Sequence of chain 1.B:
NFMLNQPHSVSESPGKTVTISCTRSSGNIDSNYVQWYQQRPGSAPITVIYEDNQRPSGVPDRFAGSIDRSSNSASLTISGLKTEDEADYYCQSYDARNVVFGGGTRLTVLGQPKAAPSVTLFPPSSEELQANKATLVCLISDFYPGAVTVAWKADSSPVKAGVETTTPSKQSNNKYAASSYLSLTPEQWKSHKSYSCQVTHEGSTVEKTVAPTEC

Binding-site contacts:
Ligand atom O4 contacts residue THR47 of chain 1.B at 2.9 Å (h-bond).
Ligand atom O2 contacts residue PHE101 of chain 1.A at 2.8 Å (h-bond).
Ligand atom C23 contacts residue PRO45 of chain 1.B at 3.2 Å (hydrophobic).
Ligand atom N3 contacts residue ARG97 of chain 1.A at 2.9 Å (salt-bridge).
Ligand atom N4 contacts residue TYR50 of chain 1.B at 3.6 Å.
Ligand atom O4 contacts residue ILE46 of chain 1.B at 3.5 Å.
Ligand atom C8 contacts residue PRO45 of chain 1.B at 3.5 Å (hydrophobic).
Ligand atom O1 contacts residue THR47 of chain 1.B at 3.3 Å (h-bond).
Ligand atom C3 contacts residue TYR90 of chain 1.A at 3.5 Å (hydrophobic).
Ligand atom C10 contacts residue PRO45 of chain 1.B at 3.2 Å (hydrophobic).
Ligand atom O contacts residue THR47 of chain 1.B at 3.5 Å (h-bond).
Ligand atom O2 contacts residue VAL100 of chain 1.A at 3.6 Å.
Ligand atom C9 contacts residue ILE46 of chain 1.B at 3.6 Å (hydrophobic).
Ligand atom C19 contacts residue ARG97 of chain 1.A at 3.1 Å.
Ligand atom C15 contacts residue THR47 of chain 1.B at 3.5 Å.
Ligand atom C5 contacts residue PHE101 of chain 1.A at 3.6 Å (hydrophobic).
Ligand atom C9 contacts residue PHE101 of chain 1.A at 3.7 Å (hydrophobic).
Ligand atom C9 contacts residue THR47 of chain 1.B at 3.6 Å.
Ligand atom O contacts residue PRO45 of chain 1.B at 3.5 Å (h-bond).
Ligand atom C6 contacts residue TYR90 of chain 1.A at 3.6 Å (hydrophobic).
Ligand atom C20 contacts residue VAL99 of chain 1.A at 3.7 Å (hydrophobic).
Ligand atom C8 contacts residue PHE101 of chain 1.A at 3.4 Å (hydrophobic).
Ligand atom N4 contacts residue VAL99 of chain 1.A at 3.6 Å.
Ligand atom C7 contacts residue PHE101 of chain 1.A at 3.4 Å (hydrophobic).
Ligand atom C contacts residue TYR37 of chain 1.B at 3.4 Å (hydrophobic).
Ligand atom C1 contacts residue PHE101 of chain 1.B at 3.7 Å (hydrophobic).
Ligand atom O contacts residue PHE101 of chain 1.A at 3.4 Å.
Ligand atom C18 contacts residue ARG97 of chain 1.A at 3.7 Å.
Ligand atom C5 contacts residue TYR90 of chain 1.A at 3.6 Å (hydrophobic).
Ligand atom C19 contacts residue TYR50 of chain 1.B at 3.5 Å (hydrophobic).
Ligand atom C9 contacts residue PRO45 of chain 1.B at 3.4 Å (hydrophobic).
Ligand atom N contacts residue PHE101 of chain 1.A at 3.8 Å.
Ligand atom C24 contacts residue GLY102 of chain 1.A at 3.6 Å.
Ligand atom C4 contacts residue PHE101 of chain 1.A at 3.5 Å (hydrophobic).
Ligand atom C25 contacts residue PHE101 of chain 1.A at 3.4 Å (hydrophobic).
Ligand atom C7 contacts residue PRO45 of chain 1.B at 3.3 Å (hydrophobic).
Ligand atom C6 contacts residue PHE101 of chain 1.A at 3.6 Å (hydrophobic).
Ligand atom N5 contacts residue VAL99 of chain 1.A at 2.9 Å (h-bond).
Ligand atom C23 contacts residue PHE101 of chain 1.A at 3.6 Å (hydrophobic).
Ligand atom C22 contacts residue PHE101 of chain 1.A at 3.8 Å (hydrophobic).

This small molecule binds to this protein.
Small molecule (SMILES): CCN(CC)c1ccc2c(C)c(CCN3C(=O)N[C@@]4(CCN(C(=O)c5c[nH]cn5)C4)C3=O)c(=O)oc2c1

Sequence of chain 1.A:
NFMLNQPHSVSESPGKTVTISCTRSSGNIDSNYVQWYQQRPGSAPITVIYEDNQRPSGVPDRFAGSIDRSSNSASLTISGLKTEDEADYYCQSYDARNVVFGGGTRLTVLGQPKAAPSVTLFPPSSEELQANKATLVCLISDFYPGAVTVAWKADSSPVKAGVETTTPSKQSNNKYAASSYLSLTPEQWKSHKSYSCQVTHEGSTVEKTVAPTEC